This protein binds this small molecule.
Small molecule (SMILES): CNC(=O)c1cn(C)c2ccccc12

Sequence of chain 1.A:
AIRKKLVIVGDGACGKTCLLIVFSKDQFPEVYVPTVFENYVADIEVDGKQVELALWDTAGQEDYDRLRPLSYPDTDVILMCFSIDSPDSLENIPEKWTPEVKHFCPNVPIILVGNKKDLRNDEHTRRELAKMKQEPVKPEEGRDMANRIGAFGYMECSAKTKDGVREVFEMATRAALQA

Binding-site contacts:
Ligand atom O1 contacts residue FMT1 of chain 1.K at 2.5 Å (h-bond).
Ligand atom C1 contacts residue GLU103 of chain 1.A at 4.0 Å.
Ligand atom C1 contacts residue PRO72 of chain 1.A at 4.3 Å (hydrophobic).
Ligand atom C11 contacts residue HIS106 of chain 1.A at 3.9 Å.
Ligand atom C1 contacts residue PHE107 of chain 1.A at 4.1 Å (hydrophobic).
Ligand atom C9 contacts residue GLU103 of chain 1.A at 3.8 Å.
Ligand atom C2 contacts residue FMT1 of chain 1.K at 3.6 Å.
Ligand atom C8 contacts residue PRO102 of chain 1.A at 3.7 Å (hydrophobic).
Ligand atom C7 contacts residue HIS106 of chain 1.A at 3.7 Å.
Ligand atom C6 contacts residue HIS106 of chain 1.A at 3.7 Å.
Ligand atom C1 contacts residue ARG71 of chain 1.A at 4.0 Å.
Ligand atom C10 contacts residue GLU103 of chain 1.A at 4.0 Å.
Ligand atom C2 contacts residue PHE107 of chain 1.A at 3.6 Å (hydrophobic).
Ligand atom N1 contacts residue FMT1 of chain 1.K at 4.0 Å.
Ligand atom C1 contacts residue ASP68 of chain 1.A at 3.5 Å.
Ligand atom C10 contacts residue PRO102 of chain 1.A at 4.4 Å (hydrophobic).
Ligand atom N2 contacts residue HIS106 of chain 1.A at 3.6 Å (h-bond).
Ligand atom C5 contacts residue HIS106 of chain 1.A at 3.5 Å.
Ligand atom C1 contacts residue FMT1 of chain 1.K at 3.5 Å.
Ligand atom C8 contacts residue HIS106 of chain 1.A at 3.8 Å.
Ligand atom O1 contacts residue PHE107 of chain 1.A at 3.5 Å.
Ligand atom C3 contacts residue PHE107 of chain 1.A at 4.1 Å (hydrophobic).
Ligand atom C9 contacts residue HIS106 of chain 1.A at 4.0 Å.
Ligand atom C4 contacts residue HIS106 of chain 1.A at 3.8 Å.
Ligand atom N1 contacts residue GLU103 of chain 1.A at 4.3 Å.
Ligand atom C11 contacts residue PHE107 of chain 1.A at 4.5 Å (hydrophobic).
Ligand atom N1 contacts residue PHE107 of chain 1.A at 3.7 Å.
Ligand atom C9 contacts residue PRO102 of chain 1.A at 3.5 Å (hydrophobic).
Ligand atom C3 contacts residue HIS106 of chain 1.A at 4.1 Å.
Ligand atom C10 contacts residue HIS106 of chain 1.A at 4.3 Å.